Sequence of chain 1.B:
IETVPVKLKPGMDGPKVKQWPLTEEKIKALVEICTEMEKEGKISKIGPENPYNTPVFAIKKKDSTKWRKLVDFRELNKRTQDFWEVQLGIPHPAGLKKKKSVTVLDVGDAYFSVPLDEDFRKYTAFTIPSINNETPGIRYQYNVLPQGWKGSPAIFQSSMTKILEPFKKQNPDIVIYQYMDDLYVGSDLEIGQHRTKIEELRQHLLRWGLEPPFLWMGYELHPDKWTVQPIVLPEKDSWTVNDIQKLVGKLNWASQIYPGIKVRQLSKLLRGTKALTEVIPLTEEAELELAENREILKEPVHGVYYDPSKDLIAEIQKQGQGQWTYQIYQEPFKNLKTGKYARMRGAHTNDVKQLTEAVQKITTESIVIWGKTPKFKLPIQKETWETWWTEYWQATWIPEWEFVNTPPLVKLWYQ

Binding-site contacts:
Ligand atom N1 contacts residue GLY95 of chain 1.A at 4.4 Å.
Ligand atom C4 contacts residue ASN137 of chain 1.B at 4.1 Å.
Ligand atom N1 contacts residue GLN93 of chain 1.A at 3.2 Å.
Ligand atom C5 contacts residue GLN93 of chain 1.A at 3.4 Å.
Ligand atom N2 contacts residue ILE96 of chain 1.A at 4.0 Å.
Ligand atom C3 contacts residue TYR183 of chain 1.A at 3.2 Å (hydrophobic).
Ligand atom N2 contacts residue PRO97 of chain 1.A at 3.6 Å.
Ligand atom BR4 contacts residue ASN137 of chain 1.B at 3.6 Å.
Ligand atom C4 contacts residue GLY95 of chain 1.A at 4.3 Å.
Ligand atom N1 contacts residue TYR183 of chain 1.A at 3.8 Å.
Ligand atom BR4 contacts residue PRO140 of chain 1.B at 3.9 Å.
Ligand atom C5 contacts residue GLN163 of chain 1.A at 4.2 Å.
Ligand atom C4 contacts residue TYR183 of chain 1.A at 3.9 Å (hydrophobic).
Ligand atom C3 contacts residue PRO97 of chain 1.A at 3.3 Å (hydrophobic).
Ligand atom N2 contacts residue TYR183 of chain 1.A at 3.1 Å (h-bond).
Ligand atom N2 contacts residue GLY95 of chain 1.A at 4.0 Å.
Ligand atom C3 contacts residue GLY95 of chain 1.A at 3.9 Å.
Ligand atom BR4 contacts residue VAL92 of chain 1.A at 4.3 Å.
Ligand atom BR4 contacts residue THR139 of chain 1.B at 4.1 Å.
Ligand atom C5 contacts residue VAL92 of chain 1.A at 4.4 Å (hydrophobic).
Ligand atom C3 contacts residue ILE96 of chain 1.A at 4.3 Å (hydrophobic).
Ligand atom C3 contacts residue ASN137 of chain 1.B at 3.8 Å.
Ligand atom N2 contacts residue GLN93 of chain 1.A at 4.2 Å.

Sequence of chain 1.A:
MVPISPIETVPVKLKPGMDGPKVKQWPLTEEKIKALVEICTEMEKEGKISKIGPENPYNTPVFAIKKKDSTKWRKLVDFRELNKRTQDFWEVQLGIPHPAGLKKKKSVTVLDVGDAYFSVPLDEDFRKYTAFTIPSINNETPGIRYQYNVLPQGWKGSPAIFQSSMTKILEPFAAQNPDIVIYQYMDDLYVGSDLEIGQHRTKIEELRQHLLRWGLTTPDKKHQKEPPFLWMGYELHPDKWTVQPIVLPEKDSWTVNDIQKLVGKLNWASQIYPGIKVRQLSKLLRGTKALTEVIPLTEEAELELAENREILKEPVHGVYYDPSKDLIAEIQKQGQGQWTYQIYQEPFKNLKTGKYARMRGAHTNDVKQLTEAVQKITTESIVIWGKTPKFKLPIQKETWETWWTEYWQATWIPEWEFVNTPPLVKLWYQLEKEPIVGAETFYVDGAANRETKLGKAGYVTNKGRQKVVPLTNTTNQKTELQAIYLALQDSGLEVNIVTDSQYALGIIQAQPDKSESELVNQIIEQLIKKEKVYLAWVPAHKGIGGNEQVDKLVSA

The protein below binds the small molecule below.
Small molecule (SMILES): Brc1cn[nH]c1